Binding-site contacts:
Ligand atom O3 contacts residue ASP126 of chain 1.A at 4.1 Å.
Ligand atom C2 contacts residue ASN63 of chain 1.A at 2.8 Å.
Ligand atom C3 contacts residue SER124 of chain 1.A at 4.1 Å.
Ligand atom C8 contacts residue THR122 of chain 1.A at 3.5 Å.
Ligand atom O7 contacts residue TRP117 of chain 1.A at 4.0 Å.
Ligand atom C5 contacts residue THR128 of chain 1.A at 3.7 Å.
Ligand atom C1 contacts residue ASN63 of chain 1.A at 1.8 Å.
Ligand atom O3 contacts residue SER124 of chain 1.A at 3.4 Å.
Ligand atom C7 contacts residue THR122 of chain 1.A at 4.5 Å.
Ligand atom C3 contacts residue THR128 of chain 1.A at 4.4 Å.
Ligand atom N2 contacts residue ASN63 of chain 1.A at 3.9 Å.
Ligand atom C5 contacts residue ASN63 of chain 1.A at 3.4 Å.
Ligand atom C4 contacts residue SER124 of chain 1.A at 4.1 Å.
Ligand atom O5 contacts residue ASN63 of chain 1.A at 2.8 Å (h-bond).
Ligand atom C4 contacts residue THR128 of chain 1.A at 3.4 Å.
Ligand atom C2 contacts residue SER124 of chain 1.A at 4.4 Å.
Ligand atom C4 contacts residue ASN63 of chain 1.A at 3.5 Å.
Ligand atom C3 contacts residue ASN63 of chain 1.A at 3.8 Å.

Sequence of chain 1.A:
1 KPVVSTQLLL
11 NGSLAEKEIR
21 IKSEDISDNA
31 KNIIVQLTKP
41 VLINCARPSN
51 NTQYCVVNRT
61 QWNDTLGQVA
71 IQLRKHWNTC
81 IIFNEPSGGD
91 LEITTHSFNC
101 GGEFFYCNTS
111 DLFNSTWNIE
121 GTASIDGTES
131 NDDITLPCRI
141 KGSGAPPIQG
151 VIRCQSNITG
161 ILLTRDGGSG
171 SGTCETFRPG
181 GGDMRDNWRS

A small-molecule ligand and the protein it binds are described below.
Small molecule (SMILES): CC(=O)N[C@@H]1[C@@H](O)[C@H](O)[C@@H](CO)O[C@H]1O